Sequence of chain 1.A:
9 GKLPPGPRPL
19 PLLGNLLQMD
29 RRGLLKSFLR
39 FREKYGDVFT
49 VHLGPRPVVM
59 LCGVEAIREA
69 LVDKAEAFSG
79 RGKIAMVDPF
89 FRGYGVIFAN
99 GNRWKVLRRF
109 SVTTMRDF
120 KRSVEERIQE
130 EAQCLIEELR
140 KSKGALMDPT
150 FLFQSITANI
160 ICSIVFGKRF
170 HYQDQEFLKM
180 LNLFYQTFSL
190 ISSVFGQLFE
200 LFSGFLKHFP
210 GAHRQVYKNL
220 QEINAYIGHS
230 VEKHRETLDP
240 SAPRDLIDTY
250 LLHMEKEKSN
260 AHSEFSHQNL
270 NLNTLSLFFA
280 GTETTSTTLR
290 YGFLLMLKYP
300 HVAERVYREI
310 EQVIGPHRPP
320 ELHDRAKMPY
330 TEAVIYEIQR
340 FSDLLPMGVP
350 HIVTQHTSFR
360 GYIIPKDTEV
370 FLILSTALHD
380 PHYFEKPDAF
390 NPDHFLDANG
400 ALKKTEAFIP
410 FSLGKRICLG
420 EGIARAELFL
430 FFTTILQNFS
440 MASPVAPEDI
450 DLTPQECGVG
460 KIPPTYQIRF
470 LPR

This small molecule binds to this protein.
Small molecule (SMILES): OC[C@H]1O[C@H](O[C@H]2[C@H](O)[C@@H](O)[C@H](OCCCCCC3CCCCC3)O[C@@H]2CO)[C@H](O)[C@@H](O)[C@@H]1O

Binding-site contacts:
Ligand atom C5 contacts residue PHE201 of chain 1.A at 4.1 Å (hydrophobic).
Ligand atom C6 contacts residue PHE201 of chain 1.A at 4.5 Å (hydrophobic).
Ligand atom O12 contacts residue PHE204 of chain 1.A at 4.2 Å.
Ligand atom C4 contacts residue PHE204 of chain 1.A at 3.9 Å (hydrophobic).
Ligand atom C11 contacts residue PHE204 of chain 1.A at 4.4 Å (hydrophobic).
Ligand atom C10 contacts residue LEU197 of chain 1.A at 4.5 Å (hydrophobic).
Ligand atom C10 contacts residue PHE201 of chain 1.A at 4.0 Å (hydrophobic).
Ligand atom C1 contacts residue PHE204 of chain 1.A at 4.0 Å (hydrophobic).
Ligand atom C8 contacts residue LEU24 of chain 1.A at 4.4 Å (hydrophobic).
Ligand atom C5 contacts residue LEU21 of chain 1.A at 4.0 Å (hydrophobic).
Ligand atom C11 contacts residue PHE201 of chain 1.A at 3.3 Å (hydrophobic).
Ligand atom C2 contacts residue PHE201 of chain 1.A at 4.2 Å (hydrophobic).
Ligand atom C6 contacts residue PHE204 of chain 1.A at 4.0 Å (hydrophobic).
Ligand atom C10 contacts residue LEU205 of chain 1.A at 4.3 Å (hydrophobic).
Ligand atom C3 contacts residue PHE201 of chain 1.A at 4.3 Å (hydrophobic).
Ligand atom C2 contacts residue PHE204 of chain 1.A at 3.7 Å (hydrophobic).